Sequence of chain 3.A:
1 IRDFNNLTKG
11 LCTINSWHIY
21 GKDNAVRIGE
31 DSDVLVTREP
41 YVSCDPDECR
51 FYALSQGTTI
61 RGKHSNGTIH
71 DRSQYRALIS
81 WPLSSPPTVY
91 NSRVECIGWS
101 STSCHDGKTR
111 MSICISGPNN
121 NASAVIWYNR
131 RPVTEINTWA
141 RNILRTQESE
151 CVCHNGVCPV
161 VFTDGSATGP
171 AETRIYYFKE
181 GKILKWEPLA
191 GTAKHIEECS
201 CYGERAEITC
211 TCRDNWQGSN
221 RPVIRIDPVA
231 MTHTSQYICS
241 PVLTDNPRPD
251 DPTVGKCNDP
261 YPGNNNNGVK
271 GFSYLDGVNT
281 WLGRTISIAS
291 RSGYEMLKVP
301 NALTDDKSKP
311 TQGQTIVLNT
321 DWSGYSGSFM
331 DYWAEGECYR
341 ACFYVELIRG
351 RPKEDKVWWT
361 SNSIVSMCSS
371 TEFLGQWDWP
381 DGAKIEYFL

Sequence of chain 1.A:
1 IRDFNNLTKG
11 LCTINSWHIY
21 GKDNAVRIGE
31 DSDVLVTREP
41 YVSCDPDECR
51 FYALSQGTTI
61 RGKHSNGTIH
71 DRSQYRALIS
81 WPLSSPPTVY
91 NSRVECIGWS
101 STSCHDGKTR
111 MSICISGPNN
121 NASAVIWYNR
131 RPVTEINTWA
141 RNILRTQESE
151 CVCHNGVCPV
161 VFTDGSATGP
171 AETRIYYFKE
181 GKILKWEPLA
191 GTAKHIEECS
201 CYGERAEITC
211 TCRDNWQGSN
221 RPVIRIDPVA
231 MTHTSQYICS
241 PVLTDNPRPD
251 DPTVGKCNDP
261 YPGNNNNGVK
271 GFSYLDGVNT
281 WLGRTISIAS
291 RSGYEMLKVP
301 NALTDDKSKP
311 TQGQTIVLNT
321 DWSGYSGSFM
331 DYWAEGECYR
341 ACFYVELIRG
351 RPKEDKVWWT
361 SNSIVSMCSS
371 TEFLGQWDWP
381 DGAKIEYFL

Binding-site contacts:
Ligand atom N2 contacts residue ASN66 of chain 1.A at 2.9 Å (h-bond).
Ligand atom C5 contacts residue TRP358 of chain 1.A at 4.2 Å (hydrophobic).
Ligand atom C2 contacts residue ASN66 of chain 1.A at 2.4 Å.
Ligand atom O7 contacts residue ASN66 of chain 1.A at 3.8 Å.
Ligand atom O6 contacts residue TRP358 of chain 1.A at 3.7 Å.
Ligand atom C4 contacts residue ASN66 of chain 1.A at 4.2 Å.
Ligand atom O6 contacts residue ASN66 of chain 1.A at 4.5 Å.
Ligand atom C4 contacts residue TRP358 of chain 1.A at 3.7 Å (hydrophobic).
Ligand atom C1 contacts residue ASN66 of chain 1.A at 1.4 Å.
Ligand atom O5 contacts residue TRP358 of chain 1.A at 4.0 Å.
Ligand atom C2 contacts residue TRP358 of chain 1.A at 4.5 Å (hydrophobic).
Ligand atom C7 contacts residue ASN66 of chain 1.A at 3.5 Å.
Ligand atom C1 contacts residue TRP358 of chain 1.A at 4.2 Å (hydrophobic).
Ligand atom C7 contacts residue TYR387 of chain 3.A at 4.3 Å (hydrophobic).
Ligand atom C1 contacts residue TYR387 of chain 3.A at 4.4 Å (hydrophobic).
Ligand atom O5 contacts residue ASN66 of chain 1.A at 2.4 Å (h-bond).
Ligand atom C5 contacts residue ASN66 of chain 1.A at 3.7 Å.
Ligand atom O3 contacts residue TRP358 of chain 1.A at 4.3 Å.
Ligand atom C6 contacts residue TRP358 of chain 1.A at 3.8 Å (hydrophobic).
Ligand atom O7 contacts residue TYR387 of chain 3.A at 3.8 Å.
Ligand atom O4 contacts residue TRP358 of chain 1.A at 4.1 Å.
Ligand atom C3 contacts residue ASN66 of chain 1.A at 3.8 Å.

The small molecule below binds the protein below.
Small molecule (SMILES): CC(=O)N[C@H]1[C@H](O[C@H]2[C@H](O)[C@@H](NC(C)=O)CO[C@@H]2CO)O[C@H](CO)[C@@H](O)[C@@H]1O